Binding-site contacts:
Ligand atom C3 contacts residue ILE35 of chain 1.A at 3.9 Å (hydrophobic).
Ligand atom C1 contacts residue ILE35 of chain 1.A at 4.0 Å (hydrophobic).
Ligand atom O6 contacts residue LYS36 of chain 1.A at 4.1 Å.
Ligand atom O5 contacts residue ASP4 of chain 1.A at 2.9 Å (salt-bridge).
Ligand atom C1 contacts residue ASP4 of chain 1.A at 2.8 Å.
Ligand atom O2 contacts residue SER30 of chain 1.A at 3.3 Å (h-bond).
Ligand atom O2 contacts residue GLU34 of chain 1.A at 3.4 Å.
Ligand atom O6 contacts residue ASP4 of chain 1.A at 4.4 Å.
Ligand atom O2 contacts residue ILE35 of chain 1.A at 3.0 Å (h-bond).
Ligand atom O3 contacts residue LYS31 of chain 1.A at 4.0 Å.
Ligand atom C2 contacts residue ILE35 of chain 1.A at 3.8 Å (hydrophobic).
Ligand atom C5 contacts residue ASP4 of chain 1.A at 3.7 Å.
Ligand atom O3 contacts residue ILE35 of chain 1.A at 4.4 Å.
Ligand atom C2 contacts residue GLU34 of chain 1.A at 4.4 Å.
Ligand atom O1 contacts residue ASP4 of chain 1.A at 2.9 Å (salt-bridge).
Ligand atom C2 contacts residue ASP4 of chain 1.A at 4.3 Å.
Ligand atom O1 contacts residue ILE35 of chain 1.A at 4.2 Å.
Ligand atom O2 contacts residue LYS31 of chain 1.A at 3.8 Å.
Ligand atom C6 contacts residue ASP4 of chain 1.A at 4.5 Å.
Ligand atom C1 contacts residue GLU34 of chain 1.A at 4.3 Å.
Ligand atom O1 contacts residue GLU34 of chain 1.A at 3.4 Å.

Sequence of chain 1.A:
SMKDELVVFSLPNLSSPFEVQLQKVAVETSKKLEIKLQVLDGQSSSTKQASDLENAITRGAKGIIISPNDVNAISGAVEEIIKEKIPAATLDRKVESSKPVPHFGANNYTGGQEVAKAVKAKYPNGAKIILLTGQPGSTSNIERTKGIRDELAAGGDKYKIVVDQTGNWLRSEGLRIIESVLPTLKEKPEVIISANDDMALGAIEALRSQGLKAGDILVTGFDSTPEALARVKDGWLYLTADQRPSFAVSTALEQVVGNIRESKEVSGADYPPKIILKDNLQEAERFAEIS

The small molecule below binds the protein below.
Small molecule (SMILES): OC[C@H]1O[C@@H](O)[C@H](O)[C@@H](O)[C@@H]1O